A small-molecule ligand and the protein it binds are described below.
Small molecule (SMILES): O[C@@](Cn1cnnn1)(c1ccc(F)cc1F)C(F)(F)c1ccc(-c2ccc(OCC(F)(F)F)cc2)cn1

Binding-site contacts:
Ligand atom FAP contacts residue ALA258 of chain 1.F at 4.0 Å.
Ligand atom NAG contacts residue HEM1 of chain 1.Q at 3.2 Å.
Ligand atom FBG contacts residue LEU332 of chain 1.F at 4.0 Å.
Ligand atom CAW contacts residue PHE84 of chain 1.F at 3.6 Å (hydrophobic).
Ligand atom CAT contacts residue PHE84 of chain 1.F at 3.9 Å (hydrophobic).
Ligand atom CAV contacts residue PHE84 of chain 1.F at 3.9 Å (hydrophobic).
Ligand atom NAH contacts residue THR266 of chain 1.F at 3.3 Å.
Ligand atom CAU contacts residue TYR82 of chain 1.F at 3.6 Å (hydrophobic).
Ligand atom CBJ contacts residue PHE84 of chain 1.F at 3.4 Å (hydrophobic).
Ligand atom NAG contacts residue THR266 of chain 1.F at 3.2 Å.
Ligand atom FAP contacts residue PHE261 of chain 1.F at 3.3 Å.
Ligand atom NAH contacts residue ALA262 of chain 1.F at 3.3 Å.
Ligand atom FAR contacts residue PHE89 of chain 1.F at 4.0 Å.
Ligand atom CAZ contacts residue MET335 of chain 1.F at 3.7 Å (hydrophobic).
Ligand atom CAE contacts residue HEM1 of chain 1.Q at 3.2 Å.
Ligand atom CAE contacts residue LEU331 of chain 1.F at 4.0 Å (hydrophobic).
Ligand atom CAN contacts residue ALA258 of chain 1.F at 3.5 Å (hydrophobic).
Ligand atom CAV contacts residue TYR82 of chain 1.F at 3.4 Å (hydrophobic).
Ligand atom NAG contacts residue ALA262 of chain 1.F at 3.3 Å.
Ligand atom FAM contacts residue HEM1 of chain 1.Q at 3.4 Å.
Ligand atom OBB contacts residue PHE333 of chain 1.F at 3.9 Å.
Ligand atom FAP contacts residue ALA262 of chain 1.F at 3.7 Å.
Ligand atom OAA contacts residue HEM1 of chain 1.Q at 3.9 Å.
Ligand atom FBF contacts residue PHE333 of chain 1.F at 3.6 Å.
Ligand atom FAR contacts residue PHE261 of chain 1.F at 3.6 Å.
Ligand atom CAK contacts residue HEM1 of chain 1.Q at 3.6 Å.
Ligand atom NBK contacts residue PHE84 of chain 1.F at 3.6 Å.
Ligand atom CAJ contacts residue TYR95 of chain 1.F at 3.5 Å (hydrophobic).
Ligand atom FAS contacts residue TYR95 of chain 1.F at 3.3 Å.
Ligand atom CBH contacts residue MET439 of chain 1.F at 3.5 Å (hydrophobic).
Ligand atom CAL contacts residue HEM1 of chain 1.Q at 3.7 Å.
Ligand atom CBJ contacts residue LEU331 of chain 1.F at 3.9 Å (hydrophobic).
Ligand atom CAJ contacts residue HEM1 of chain 1.Q at 3.9 Å.
Ligand atom CAK contacts residue TYR95 of chain 1.F at 3.8 Å (hydrophobic).
Ligand atom CAY contacts residue MET335 of chain 1.F at 3.7 Å (hydrophobic).
Ligand atom CAY contacts residue PHE333 of chain 1.F at 3.0 Å (hydrophobic).
Ligand atom NAF contacts residue HEM1 of chain 1.Q at 2.2 Å.
Ligand atom CBC contacts residue MET439 of chain 1.F at 3.4 Å (hydrophobic).
Ligand atom CAZ contacts residue PHE333 of chain 1.F at 3.4 Å (hydrophobic).
Ligand atom FAM contacts residue ALA258 of chain 1.F at 3.7 Å.

Sequence of chain 1.F:
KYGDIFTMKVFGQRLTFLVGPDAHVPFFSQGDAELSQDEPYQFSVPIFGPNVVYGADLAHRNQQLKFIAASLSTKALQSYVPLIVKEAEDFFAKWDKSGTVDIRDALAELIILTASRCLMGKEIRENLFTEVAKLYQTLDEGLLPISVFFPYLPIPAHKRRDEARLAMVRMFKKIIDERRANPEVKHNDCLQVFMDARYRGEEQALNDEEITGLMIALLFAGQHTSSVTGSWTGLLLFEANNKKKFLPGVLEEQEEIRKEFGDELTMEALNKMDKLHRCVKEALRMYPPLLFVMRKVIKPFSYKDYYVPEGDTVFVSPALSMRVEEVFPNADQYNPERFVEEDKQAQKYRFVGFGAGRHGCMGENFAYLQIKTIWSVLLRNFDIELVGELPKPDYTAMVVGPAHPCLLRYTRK